Sequence of chain 2.A:
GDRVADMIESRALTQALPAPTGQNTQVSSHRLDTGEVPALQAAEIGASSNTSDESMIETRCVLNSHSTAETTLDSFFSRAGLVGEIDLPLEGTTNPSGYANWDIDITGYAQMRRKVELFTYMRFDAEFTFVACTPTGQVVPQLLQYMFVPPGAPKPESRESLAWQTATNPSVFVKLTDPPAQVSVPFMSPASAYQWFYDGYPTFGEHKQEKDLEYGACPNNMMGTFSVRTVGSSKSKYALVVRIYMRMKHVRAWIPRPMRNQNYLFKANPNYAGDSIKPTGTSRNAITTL

Binding-site contacts:
Ligand atom OAD contacts residue ILE113 of chain 2.A at 3.1 Å (h-bond).
Ligand atom CAA contacts residue SER178 of chain 2.A at 3.5 Å.
Ligand atom OAW contacts residue ILE111 of chain 2.A at 3.2 Å.
Ligand atom NBE contacts residue TRP203 of chain 2.A at 3.8 Å.
Ligand atom CAI contacts residue PHE155 of chain 2.A at 3.1 Å (hydrophobic).
Ligand atom CBA contacts residue ILE111 of chain 2.A at 3.7 Å (hydrophobic).
Ligand atom CAQ contacts residue ILE113 of chain 2.A at 3.9 Å (hydrophobic).
Ligand atom CAB contacts residue PHE135 of chain 2.A at 3.8 Å (hydrophobic).
Ligand atom OAV contacts residue VAL190 of chain 2.A at 3.9 Å.
Ligand atom OAD contacts residue ASP112 of chain 2.A at 3.4 Å.
Ligand atom CAG contacts residue ASN228 of chain 2.A at 3.3 Å.
Ligand atom CAL contacts residue THR114 of chain 2.A at 3.8 Å.
Ligand atom CAS contacts residue TYR201 of chain 2.A at 3.7 Å (hydrophobic).
Ligand atom CAG contacts residue GLN202 of chain 2.A at 3.5 Å.
Ligand atom NAC contacts residue THR114 of chain 2.A at 3.1 Å (h-bond).
Ligand atom CAR contacts residue ASN228 of chain 2.A at 3.7 Å.
Ligand atom CAA contacts residue PRO177 of chain 2.A at 3.5 Å (hydrophobic).
Ligand atom CAF contacts residue ASN228 of chain 2.A at 3.8 Å.
Ligand atom CAM contacts residue PHE155 of chain 2.A at 3.8 Å (hydrophobic).
Ligand atom CAR contacts residue TYR201 of chain 2.A at 3.2 Å (hydrophobic).
Ligand atom CAA contacts residue TYR153 of chain 2.A at 3.9 Å (hydrophobic).
Ligand atom CAJ contacts residue PHE135 of chain 2.A at 3.1 Å (hydrophobic).
Ligand atom CAF contacts residue GLN202 of chain 2.A at 3.5 Å.
Ligand atom CAJ contacts residue VAL192 of chain 2.A at 3.7 Å (hydrophobic).
Ligand atom OAW contacts residue MET195 of chain 2.A at 3.5 Å.
Ligand atom CAH contacts residue VAL192 of chain 2.A at 3.5 Å (hydrophobic).
Ligand atom CAE contacts residue PHE137 of chain 2.A at 3.9 Å (hydrophobic).
Ligand atom CAN contacts residue PHE135 of chain 2.A at 3.4 Å (hydrophobic).
Ligand atom CAH contacts residue PHE135 of chain 2.A at 3.4 Å (hydrophobic).
Ligand atom CAK contacts residue PHE155 of chain 2.A at 2.9 Å (hydrophobic).
Ligand atom CAA contacts residue VAL179 of chain 2.A at 3.1 Å (hydrophobic).
Ligand atom CAY contacts residue THR114 of chain 2.A at 3.8 Å.
Ligand atom CAS contacts residue ASN228 of chain 2.A at 3.8 Å.
Ligand atom CBB contacts residue ASN228 of chain 2.A at 3.7 Å.
Ligand atom CAZ contacts residue VAL192 of chain 2.A at 3.6 Å (hydrophobic).
Ligand atom CAB contacts residue PHE131 of chain 2.A at 3.8 Å (hydrophobic).
Ligand atom NAT contacts residue PHE155 of chain 2.A at 3.6 Å.
Ligand atom CAM contacts residue PRO177 of chain 2.A at 3.6 Å (hydrophobic).
Ligand atom NAC contacts residue ALA275 of chain 2.A at 3.5 Å.
Ligand atom CAF contacts residue TRP203 of chain 2.A at 3.7 Å (hydrophobic).

This small molecule binds to this protein.
Small molecule (SMILES): CCO/N=C/c1ccc(OCC[C@@H](C)CCN2CCN(c3ccnc(N)c3)C2=O)cc1

Sequence of chain 2.C:
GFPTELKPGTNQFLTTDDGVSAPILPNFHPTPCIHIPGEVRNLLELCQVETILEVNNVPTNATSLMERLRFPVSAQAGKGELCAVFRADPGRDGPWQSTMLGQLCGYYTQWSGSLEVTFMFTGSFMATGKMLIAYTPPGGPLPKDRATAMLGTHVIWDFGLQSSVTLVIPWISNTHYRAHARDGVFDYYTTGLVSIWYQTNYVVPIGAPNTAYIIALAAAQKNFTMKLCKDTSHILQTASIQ